The protein below binds the small molecule below.
Small molecule (SMILES): O=c1cc[nH]c(=O)[nH]1

Sequence of chain 1.A:
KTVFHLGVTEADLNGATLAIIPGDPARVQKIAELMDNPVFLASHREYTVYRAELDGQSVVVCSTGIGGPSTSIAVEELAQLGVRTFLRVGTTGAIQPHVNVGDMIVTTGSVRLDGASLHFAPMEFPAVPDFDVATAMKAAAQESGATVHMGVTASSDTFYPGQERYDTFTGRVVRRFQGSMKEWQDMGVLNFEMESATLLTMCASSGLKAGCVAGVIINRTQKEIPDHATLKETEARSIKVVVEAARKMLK

Binding-site contacts:
Ligand atom O4 contacts residue ARG165 of chain 1.A at 2.7 Å (salt-bridge).
Ligand atom C2 contacts residue GLN163 of chain 1.A at 3.5 Å.
Ligand atom C4 contacts residue GLY93 of chain 1.A at 3.5 Å.
Ligand atom C5 contacts residue GLY93 of chain 1.A at 3.3 Å.
Ligand atom C6 contacts residue URI1 of chain 1.I at 0.5 Å.
Ligand atom C2 contacts residue PHE192 of chain 1.A at 3.6 Å (hydrophobic).
Ligand atom C2 contacts residue PHE159 of chain 1.A at 3.8 Å (hydrophobic).
Ligand atom C4 contacts residue GLN163 of chain 1.A at 3.6 Å.
Ligand atom C4 contacts residue PHE159 of chain 1.A at 3.9 Å (hydrophobic).
Ligand atom C5 contacts residue ILE217 of chain 1.A at 4.1 Å (hydrophobic).
Ligand atom N3 contacts residue GLN163 of chain 1.A at 2.6 Å (h-bond).
Ligand atom O2 contacts residue GLN163 of chain 1.A at 2.9 Å (h-bond).
Ligand atom C4 contacts residue ILE218 of chain 1.A at 4.0 Å (hydrophobic).
Ligand atom C6 contacts residue THR92 of chain 1.A at 3.5 Å.
Ligand atom N3 contacts residue URI1 of chain 1.I at 0.8 Å (h-bond).
Ligand atom N3 contacts residue ARG165 of chain 1.A at 3.9 Å.
Ligand atom N3 contacts residue PHE159 of chain 1.A at 3.7 Å.
Ligand atom O4 contacts residue GLY93 of chain 1.A at 3.5 Å.
Ligand atom O2 contacts residue PHE192 of chain 1.A at 3.7 Å.
Ligand atom N1 contacts residue THR91 of chain 1.A at 3.8 Å.
Ligand atom N1 contacts residue URI1 of chain 1.I at 0.8 Å (h-bond).
Ligand atom C5 contacts residue URI1 of chain 1.I at 0.9 Å.
Ligand atom C6 contacts residue GLY93 of chain 1.A at 3.6 Å.
Ligand atom N3 contacts residue GLY93 of chain 1.A at 4.0 Å.
Ligand atom O2 contacts residue MET194 of chain 1.A at 3.7 Å.
Ligand atom C6 contacts residue ILE217 of chain 1.A at 3.9 Å (hydrophobic).
Ligand atom O4 contacts residue URI1 of chain 1.I at 0.8 Å (h-bond).
Ligand atom O4 contacts residue ILE218 of chain 1.A at 3.4 Å.
Ligand atom C5 contacts residue THR92 of chain 1.A at 3.5 Å.
Ligand atom O2 contacts residue GLU193 of chain 1.A at 3.5 Å.
Ligand atom C2 contacts residue URI1 of chain 1.I at 0.7 Å.
Ligand atom C4 contacts residue URI1 of chain 1.I at 0.4 Å.
Ligand atom O2 contacts residue PHE159 of chain 1.A at 4.0 Å.
Ligand atom C5 contacts residue ILE218 of chain 1.A at 3.8 Å (hydrophobic).
Ligand atom C4 contacts residue ARG165 of chain 1.A at 3.5 Å.
Ligand atom O4 contacts residue GLN163 of chain 1.A at 3.7 Å.
Ligand atom C6 contacts residue THR91 of chain 1.A at 4.1 Å.
Ligand atom N3 contacts residue PHE192 of chain 1.A at 3.9 Å.
Ligand atom O2 contacts residue URI1 of chain 1.I at 0.5 Å (h-bond).
Ligand atom N1 contacts residue THR92 of chain 1.A at 3.9 Å.